Binding-site contacts:
Ligand atom O6 contacts residue SER57 of chain 1.T at 3.9 Å.
Ligand atom C5 contacts residue ASN126 of chain 1.I at 3.7 Å.
Ligand atom C3 contacts residue ASN126 of chain 1.I at 3.8 Å.
Ligand atom O5 contacts residue ASN126 of chain 1.I at 2.4 Å (h-bond).
Ligand atom C4 contacts residue ASN126 of chain 1.I at 4.2 Å.
Ligand atom C1 contacts residue ASN126 of chain 1.I at 1.4 Å.
Ligand atom C8 contacts residue GLU123 of chain 1.I at 4.3 Å.
Ligand atom C2 contacts residue ASN126 of chain 1.I at 2.4 Å.
Ligand atom O7 contacts residue ASN126 of chain 1.I at 4.3 Å.
Ligand atom O7 contacts residue TYR127 of chain 1.I at 4.4 Å.
Ligand atom N2 contacts residue ASN126 of chain 1.I at 2.9 Å (h-bond).
Ligand atom C8 contacts residue LYS122 of chain 1.I at 3.9 Å.
Ligand atom C7 contacts residue ASN126 of chain 1.I at 3.8 Å.

A small-molecule ligand and the protein it binds are described below.
Small molecule (SMILES): CC(=O)N[C@@H]1[C@@H](O)[C@H](O)[C@@H](CO)O[C@H]1O

Sequence of chain 1.T:
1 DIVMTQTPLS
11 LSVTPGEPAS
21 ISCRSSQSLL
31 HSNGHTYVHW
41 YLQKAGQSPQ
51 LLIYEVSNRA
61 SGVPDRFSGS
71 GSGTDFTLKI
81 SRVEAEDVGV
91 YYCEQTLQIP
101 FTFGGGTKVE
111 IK

Sequence of chain 1.I:
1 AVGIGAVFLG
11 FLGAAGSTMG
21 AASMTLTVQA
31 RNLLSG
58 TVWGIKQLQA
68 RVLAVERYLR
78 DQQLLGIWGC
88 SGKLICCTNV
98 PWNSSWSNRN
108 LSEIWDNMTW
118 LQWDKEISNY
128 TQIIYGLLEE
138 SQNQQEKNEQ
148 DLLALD